Sequence of chain 1.D:
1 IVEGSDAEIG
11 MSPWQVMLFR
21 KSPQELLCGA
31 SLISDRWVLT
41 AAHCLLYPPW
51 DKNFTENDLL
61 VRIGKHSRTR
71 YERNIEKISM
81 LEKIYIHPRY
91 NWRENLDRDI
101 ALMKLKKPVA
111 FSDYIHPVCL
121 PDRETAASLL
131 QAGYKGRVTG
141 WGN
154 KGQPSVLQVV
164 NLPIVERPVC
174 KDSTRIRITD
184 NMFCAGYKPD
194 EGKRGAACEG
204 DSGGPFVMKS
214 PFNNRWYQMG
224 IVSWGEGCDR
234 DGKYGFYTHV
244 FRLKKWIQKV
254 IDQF

Binding-site contacts:
Ligand atom C7 contacts residue ASN53 of chain 1.D at 3.7 Å.
Ligand atom C6 contacts residue LYS83 of chain 1.D at 3.7 Å.
Ligand atom O5 contacts residue ASN53 of chain 1.D at 2.4 Å (h-bond).
Ligand atom O3 contacts residue PHE54 of chain 1.D at 2.8 Å (h-bond).
Ligand atom N2 contacts residue THR55 of chain 1.D at 3.5 Å.
Ligand atom N2 contacts residue ASN53 of chain 1.D at 2.9 Å (h-bond).
Ligand atom C4 contacts residue LYS83 of chain 1.D at 3.7 Å.
Ligand atom C2 contacts residue ASN53 of chain 1.D at 2.4 Å.
Ligand atom C2 contacts residue THR55 of chain 1.D at 4.3 Å.
Ligand atom C7 contacts residue LEU46 of chain 1.D at 4.1 Å (hydrophobic).
Ligand atom O3 contacts residue ILE84 of chain 1.D at 3.6 Å.
Ligand atom C5 contacts residue ASN53 of chain 1.D at 3.6 Å.
Ligand atom C2 contacts residue PHE54 of chain 1.D at 4.0 Å (hydrophobic).
Ligand atom C1 contacts residue ASN53 of chain 1.D at 1.4 Å.
Ligand atom O3 contacts residue THR55 of chain 1.D at 3.9 Å.
Ligand atom O3 contacts residue GLU56 of chain 1.D at 4.3 Å.
Ligand atom O7 contacts residue LEU46 of chain 1.D at 4.1 Å.
Ligand atom C5 contacts residue LYS83 of chain 1.D at 3.3 Å.
Ligand atom N2 contacts residue PHE54 of chain 1.D at 4.2 Å.
Ligand atom C3 contacts residue LYS83 of chain 1.D at 4.2 Å.
Ligand atom O7 contacts residue ASN53 of chain 1.D at 4.1 Å.
Ligand atom C4 contacts residue ILE84 of chain 1.D at 3.7 Å (hydrophobic).
Ligand atom C7 contacts residue THR55 of chain 1.D at 3.8 Å.
Ligand atom O4 contacts residue LYS83 of chain 1.D at 2.9 Å (salt-bridge).
Ligand atom C3 contacts residue GLU56 of chain 1.D at 4.4 Å.
Ligand atom C4 contacts residue ASN53 of chain 1.D at 4.2 Å.
Ligand atom C3 contacts residue PHE54 of chain 1.D at 3.9 Å (hydrophobic).
Ligand atom N2 contacts residue GLU56 of chain 1.D at 3.8 Å.
Ligand atom O7 contacts residue GLU56 of chain 1.D at 3.1 Å (salt-bridge).
Ligand atom C8 contacts residue PRO48 of chain 1.D at 3.8 Å (hydrophobic).
Ligand atom O5 contacts residue LYS83 of chain 1.D at 4.5 Å.
Ligand atom C8 contacts residue GLU56 of chain 1.D at 3.4 Å.
Ligand atom C3 contacts residue ILE84 of chain 1.D at 4.5 Å (hydrophobic).
Ligand atom O4 contacts residue ILE84 of chain 1.D at 2.5 Å (h-bond).
Ligand atom C3 contacts residue ASN53 of chain 1.D at 3.8 Å.
Ligand atom C8 contacts residue LEU46 of chain 1.D at 4.1 Å (hydrophobic).
Ligand atom C8 contacts residue LYS83 of chain 1.D at 3.8 Å.
Ligand atom C7 contacts residue GLU56 of chain 1.D at 3.2 Å.
Ligand atom O7 contacts residue THR55 of chain 1.D at 3.3 Å.

A small-molecule ligand and the protein it binds are described below.
Small molecule (SMILES): CC(=O)N[C@H]1[C@H](OC[C@H]2OC[C@H](NC(C)=O)[C@@H](O)[C@@H]2O)O[C@H](CO)[C@@H](O)[C@@H]1O